A protein and the small-molecule ligand that binds it are described below.
Small molecule (SMILES): Nc1ncnc2c1ncn2[C@@H]1O[C@H](CO)[C@@H](O)[C@H]1OP(=O)(O)O

Sequence of chain 1.B:
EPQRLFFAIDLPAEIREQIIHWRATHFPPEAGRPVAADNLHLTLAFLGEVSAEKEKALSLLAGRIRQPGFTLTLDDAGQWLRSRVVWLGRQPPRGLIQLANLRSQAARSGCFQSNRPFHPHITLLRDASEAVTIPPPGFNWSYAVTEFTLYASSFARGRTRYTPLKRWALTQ

Binding-site contacts:
Ligand atom O4' contacts residue PHE9 of chain 1.B at 4.4 Å.
Ligand atom C5 contacts residue PHE49 of chain 1.B at 3.5 Å (hydrophobic).
Ligand atom O4' contacts residue THR46 of chain 1.B at 3.8 Å.
Ligand atom O3' contacts residue ARG131 of chain 1.B at 4.0 Å.
Ligand atom C5' contacts residue PHE9 of chain 1.B at 3.8 Å (hydrophobic).
Ligand atom C3' contacts residue HIS44 of chain 1.B at 3.8 Å.
Ligand atom O3P contacts residue ARG131 of chain 1.B at 2.8 Å (salt-bridge).
Ligand atom O1P contacts residue HIS126 of chain 1.B at 2.6 Å (h-bond).
Ligand atom C4 contacts residue PHE49 of chain 1.B at 3.4 Å (hydrophobic).
Ligand atom C2' contacts residue THR46 of chain 1.B at 4.3 Å.
Ligand atom C8 contacts residue PHE49 of chain 1.B at 3.5 Å (hydrophobic).
Ligand atom O4' contacts residue PHE49 of chain 1.B at 3.4 Å.
Ligand atom N7 contacts residue PHE49 of chain 1.B at 3.7 Å.
Ligand atom O2P contacts residue ARG131 of chain 1.B at 2.8 Å (salt-bridge).
Ligand atom O3P contacts residue THR128 of chain 1.B at 4.3 Å.
Ligand atom C1' contacts residue THR46 of chain 1.B at 3.9 Å.
Ligand atom P contacts residue HIS126 of chain 1.B at 3.8 Å.
Ligand atom O3' contacts residue THR46 of chain 1.B at 2.8 Å (h-bond).
Ligand atom C3' contacts residue ARG131 of chain 1.B at 3.9 Å.
Ligand atom N9 contacts residue PHE49 of chain 1.B at 3.6 Å.
Ligand atom C4' contacts residue HIS44 of chain 1.B at 3.8 Å.
Ligand atom O2P contacts residue HIS126 of chain 1.B at 4.0 Å.
Ligand atom O2' contacts residue HIS126 of chain 1.B at 4.3 Å.
Ligand atom C2 contacts residue PHE49 of chain 1.B at 3.3 Å (hydrophobic).
Ligand atom C5' contacts residue TYR167 of chain 1.B at 3.9 Å (hydrophobic).
Ligand atom C6 contacts residue PHE49 of chain 1.B at 3.4 Å (hydrophobic).
Ligand atom N3 contacts residue PHE49 of chain 1.B at 3.3 Å.
Ligand atom C4' contacts residue PHE9 of chain 1.B at 4.3 Å (hydrophobic).
Ligand atom C1' contacts residue PHE49 of chain 1.B at 4.1 Å (hydrophobic).
Ligand atom C3' contacts residue THR46 of chain 1.B at 3.7 Å.
Ligand atom C4' contacts residue THR46 of chain 1.B at 3.5 Å.
Ligand atom N1 contacts residue PHE49 of chain 1.B at 3.3 Å.
Ligand atom O3' contacts residue HIS44 of chain 1.B at 2.8 Å (h-bond).
Ligand atom O2P contacts residue THR128 of chain 1.B at 2.9 Å (h-bond).
Ligand atom O5' contacts residue PHE49 of chain 1.B at 4.3 Å.
Ligand atom P contacts residue THR128 of chain 1.B at 3.6 Å.
Ligand atom P contacts residue ARG131 of chain 1.B at 3.8 Å.
Ligand atom N6 contacts residue PHE49 of chain 1.B at 3.6 Å.
Ligand atom O1P contacts residue THR128 of chain 1.B at 3.3 Å (h-bond).
Ligand atom N6 contacts residue PHE117 of chain 1.B at 4.1 Å.